Sequence of chain 1.L:
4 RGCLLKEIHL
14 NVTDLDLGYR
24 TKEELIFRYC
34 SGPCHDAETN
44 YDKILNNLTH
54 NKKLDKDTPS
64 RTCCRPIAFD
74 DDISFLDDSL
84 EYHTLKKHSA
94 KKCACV

Binding-site contacts:
Ligand atom C8 contacts residue HIS12 of chain 1.L at 3.1 Å.
Ligand atom C2 contacts residue ASP17 of chain 1.L at 4.3 Å.
Ligand atom C2 contacts residue ASN14 of chain 1.L at 2.5 Å.
Ligand atom C7 contacts residue ASN14 of chain 1.L at 3.8 Å.
Ligand atom O7 contacts residue ASN14 of chain 1.L at 4.0 Å.
Ligand atom C3 contacts residue ASN14 of chain 1.L at 3.8 Å.
Ligand atom C5 contacts residue ASN14 of chain 1.L at 3.6 Å.
Ligand atom O6 contacts residue ASN14 of chain 1.L at 3.7 Å.
Ligand atom N2 contacts residue LEU13 of chain 1.L at 4.5 Å.
Ligand atom C1 contacts residue GLU27 of chain 1.L at 4.0 Å.
Ligand atom N2 contacts residue ASN14 of chain 1.L at 3.0 Å (h-bond).
Ligand atom O7 contacts residue GLU27 of chain 1.L at 4.2 Å.
Ligand atom C4 contacts residue ASN14 of chain 1.L at 3.9 Å.
Ligand atom N2 contacts residue HIS12 of chain 1.L at 4.5 Å.
Ligand atom C8 contacts residue LEU13 of chain 1.L at 4.3 Å (hydrophobic).
Ligand atom C7 contacts residue HIS12 of chain 1.L at 4.0 Å.
Ligand atom O5 contacts residue ASN14 of chain 1.L at 2.3 Å (h-bond).
Ligand atom C1 contacts residue ASN14 of chain 1.L at 1.4 Å.
Ligand atom C6 contacts residue ASN14 of chain 1.L at 4.2 Å.
Ligand atom N2 contacts residue ASP17 of chain 1.L at 4.3 Å.

A protein and the small-molecule ligand that binds it are described below.
Small molecule (SMILES): CC(=O)N[C@@H]1[C@@H](O)[C@H](O)[C@@H](CO)O[C@H]1O